Binding-site contacts:
Ligand atom CL contacts residue SER87 of chain 1.A at 3.9 Å.
Ligand atom C1 contacts residue GLY89 of chain 1.A at 3.8 Å.
Ligand atom C9 contacts residue VAL22 of chain 1.A at 3.8 Å (hydrophobic).
Ligand atom C3 contacts residue LEU14 of chain 1.A at 3.9 Å (hydrophobic).
Ligand atom O contacts residue CYS86 of chain 1.A at 3.1 Å (h-bond).
Ligand atom C13 contacts residue GLY89 of chain 1.A at 3.8 Å.
Ligand atom C7 contacts residue VAL22 of chain 1.A at 4.1 Å (hydrophobic).
Ligand atom C6 contacts residue LEU14 of chain 1.A at 4.2 Å (hydrophobic).
Ligand atom C11 contacts residue LEU136 of chain 1.A at 3.6 Å (hydrophobic).
Ligand atom C9 contacts residue LEU136 of chain 1.A at 3.9 Å (hydrophobic).
Ligand atom C12 contacts residue LEU14 of chain 1.A at 4.1 Å (hydrophobic).
Ligand atom C5 contacts residue LEU136 of chain 1.A at 3.7 Å (hydrophobic).
Ligand atom C12 contacts residue CYS86 of chain 1.A at 3.3 Å (hydrophobic).
Ligand atom O contacts residue LEU136 of chain 1.A at 3.7 Å.
Ligand atom C1 contacts residue LEU14 of chain 1.A at 4.1 Å (hydrophobic).
Ligand atom C8 contacts residue VAL22 of chain 1.A at 3.4 Å (hydrophobic).
Ligand atom C11 contacts residue TYR85 of chain 1.A at 4.1 Å (hydrophobic).
Ligand atom C9 contacts residue ALA35 of chain 1.A at 4.0 Å (hydrophobic).
Ligand atom C13 contacts residue TYR85 of chain 1.A at 3.7 Å (hydrophobic).
Ligand atom C10 contacts residue LEU14 of chain 1.A at 4.0 Å (hydrophobic).
Ligand atom C11 contacts residue CYS86 of chain 1.A at 3.7 Å (hydrophobic).
Ligand atom C3 contacts residue GLY89 of chain 1.A at 4.1 Å.
Ligand atom O contacts residue ALA35 of chain 1.A at 4.2 Å.
Ligand atom C9 contacts residue LEU14 of chain 1.A at 4.0 Å (hydrophobic).
Ligand atom N1 contacts residue LEU136 of chain 1.A at 3.6 Å.
Ligand atom C2 contacts residue GLY89 of chain 1.A at 3.9 Å.
Ligand atom C12 contacts residue TYR85 of chain 1.A at 4.2 Å (hydrophobic).
Ligand atom CL contacts residue TYR85 of chain 1.A at 3.9 Å.
Ligand atom C6 contacts residue LEU136 of chain 1.A at 4.2 Å (hydrophobic).
Ligand atom O contacts residue TYR85 of chain 1.A at 3.8 Å.
Ligand atom N2 contacts residue CYS86 of chain 1.A at 2.8 Å (h-bond).
Ligand atom C13 contacts residue LEU14 of chain 1.A at 3.9 Å (hydrophobic).
Ligand atom C13 contacts residue CYS86 of chain 1.A at 3.2 Å (hydrophobic).
Ligand atom C4 contacts residue GLY89 of chain 1.A at 4.0 Å.
Ligand atom C10 contacts residue LEU136 of chain 1.A at 3.5 Å (hydrophobic).
Ligand atom N1 contacts residue GLU90 of chain 1.A at 4.1 Å.
Ligand atom C12 contacts residue GLY89 of chain 1.A at 3.9 Å.
Ligand atom N2 contacts residue TYR85 of chain 1.A at 3.8 Å.
Ligand atom O contacts residue GLU84 of chain 1.A at 3.7 Å.
Ligand atom C11 contacts residue LEU14 of chain 1.A at 4.0 Å (hydrophobic).

Sequence of chain 1.A:
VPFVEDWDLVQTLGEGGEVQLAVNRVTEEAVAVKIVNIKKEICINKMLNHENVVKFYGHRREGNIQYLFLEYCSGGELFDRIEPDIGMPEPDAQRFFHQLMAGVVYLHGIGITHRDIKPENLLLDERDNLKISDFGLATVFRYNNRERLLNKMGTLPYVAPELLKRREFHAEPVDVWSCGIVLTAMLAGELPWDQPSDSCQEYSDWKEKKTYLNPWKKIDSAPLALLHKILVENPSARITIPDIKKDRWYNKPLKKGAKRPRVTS

A small-molecule ligand and the protein it binds are described below.
Small molecule (SMILES): O=C1Nc2cc(Cl)ccc2Nc2ccccc21